A small-molecule ligand and the protein it binds are described below.
Small molecule (SMILES): COCC(COC)n1c(-c2cc(C)c(=O)n(C)c2)nc2cc(N3CCOCC3)ccc21

Sequence of chain 1.A:
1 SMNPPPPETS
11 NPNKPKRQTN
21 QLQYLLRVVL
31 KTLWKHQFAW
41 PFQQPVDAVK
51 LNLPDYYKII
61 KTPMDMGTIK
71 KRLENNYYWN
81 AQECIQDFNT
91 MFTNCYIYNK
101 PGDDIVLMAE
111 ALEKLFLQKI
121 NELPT

Binding-site contacts:
Ligand atom N21 contacts residue PRO41 of chain 1.A at 3.9 Å.
Ligand atom C28 contacts residue TRP40 of chain 1.A at 3.6 Å (hydrophobic).
Ligand atom C56 contacts residue ASN99 of chain 1.A at 3.4 Å.
Ligand atom C53 contacts residue ASN99 of chain 1.A at 3.9 Å.
Ligand atom O54 contacts residue TYR56 of chain 1.A at 3.8 Å.
Ligand atom C20 contacts residue LEU51 of chain 1.A at 3.7 Å (hydrophobic).
Ligand atom C01 contacts residue TRP40 of chain 1.A at 3.7 Å (hydrophobic).
Ligand atom O05 contacts residue ILE105 of chain 1.A at 3.4 Å.
Ligand atom C01 contacts residue PRO41 of chain 1.A at 3.8 Å (hydrophobic).
Ligand atom C26 contacts residue TRP40 of chain 1.A at 3.5 Å (hydrophobic).
Ligand atom C25 contacts residue TRP40 of chain 1.A at 3.8 Å (hydrophobic).
Ligand atom O14 contacts residue LEU53 of chain 1.A at 4.1 Å.
Ligand atom C28 contacts residue LEU51 of chain 1.A at 3.9 Å (hydrophobic).
Ligand atom C15 contacts residue LEU51 of chain 1.A at 4.0 Å (hydrophobic).
Ligand atom C49 contacts residue PRO41 of chain 1.A at 3.9 Å (hydrophobic).
Ligand atom C30 contacts residue LEU51 of chain 1.A at 3.9 Å (hydrophobic).
Ligand atom C53 contacts residue ILE105 of chain 1.A at 4.0 Å (hydrophobic).
Ligand atom C56 contacts residue LEU53 of chain 1.A at 3.8 Å (hydrophobic).
Ligand atom C30 contacts residue TRP40 of chain 1.A at 3.9 Å (hydrophobic).
Ligand atom C22 contacts residue LEU51 of chain 1.A at 3.8 Å (hydrophobic).
Ligand atom C46 contacts residue PRO41 of chain 1.A at 3.4 Å (hydrophobic).
Ligand atom C01 contacts residue MET108 of chain 1.A at 3.7 Å (hydrophobic).
Ligand atom C49 contacts residue VAL46 of chain 1.A at 4.0 Å (hydrophobic).
Ligand atom O14 contacts residue LEU51 of chain 1.A at 3.9 Å.
Ligand atom C26 contacts residue LEU51 of chain 1.A at 4.0 Å (hydrophobic).
Ligand atom O05 contacts residue TRP40 of chain 1.A at 4.1 Å.
Ligand atom O05 contacts residue PRO41 of chain 1.A at 3.9 Å.
Ligand atom C15 contacts residue LEU53 of chain 1.A at 4.1 Å (hydrophobic).
Ligand atom C46 contacts residue ILE105 of chain 1.A at 3.7 Å (hydrophobic).
Ligand atom C56 contacts residue TYR98 of chain 1.A at 3.7 Å (hydrophobic).
Ligand atom C49 contacts residue ILE105 of chain 1.A at 4.0 Å (hydrophobic).
Ligand atom N21 contacts residue LEU51 of chain 1.A at 3.6 Å.
Ligand atom C48 contacts residue VAL46 of chain 1.A at 3.7 Å (hydrophobic).
Ligand atom O54 contacts residue ASN99 of chain 1.A at 3.1 Å (h-bond).
Ligand atom C01 contacts residue ILE105 of chain 1.A at 3.7 Å (hydrophobic).
Ligand atom C53 contacts residue VAL46 of chain 1.A at 3.9 Å (hydrophobic).
Ligand atom C49 contacts residue PHE42 of chain 1.A at 3.6 Å (hydrophobic).
Ligand atom C48 contacts residue ILE105 of chain 1.A at 3.8 Å (hydrophobic).
Ligand atom N19 contacts residue LEU51 of chain 1.A at 4.0 Å.
Ligand atom C46 contacts residue VAL46 of chain 1.A at 4.0 Å (hydrophobic).